Sequence of chain 1.A:
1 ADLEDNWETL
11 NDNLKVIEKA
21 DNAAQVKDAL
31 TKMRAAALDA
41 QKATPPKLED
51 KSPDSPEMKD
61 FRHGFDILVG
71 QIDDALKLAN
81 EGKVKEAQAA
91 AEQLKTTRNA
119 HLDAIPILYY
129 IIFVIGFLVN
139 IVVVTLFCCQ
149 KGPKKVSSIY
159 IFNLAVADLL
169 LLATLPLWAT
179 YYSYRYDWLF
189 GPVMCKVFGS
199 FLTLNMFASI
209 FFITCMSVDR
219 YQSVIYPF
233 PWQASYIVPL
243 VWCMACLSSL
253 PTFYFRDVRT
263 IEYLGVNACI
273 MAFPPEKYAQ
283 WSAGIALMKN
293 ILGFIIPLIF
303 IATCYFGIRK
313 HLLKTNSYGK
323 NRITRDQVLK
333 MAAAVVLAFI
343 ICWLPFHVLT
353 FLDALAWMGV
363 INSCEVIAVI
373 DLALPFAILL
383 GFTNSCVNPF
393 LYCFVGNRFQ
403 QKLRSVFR

Binding-site contacts:
Ligand atom C26 contacts residue ARG258 of chain 1.A at 3.6 Å.
Ligand atom C20 contacts residue TRP176 of chain 1.A at 3.6 Å (hydrophobic).
Ligand atom O contacts residue PHE348 of chain 1.A at 3.5 Å.
Ligand atom C14 contacts residue THR254 of chain 1.A at 3.5 Å.
Ligand atom C8 contacts residue PHE348 of chain 1.A at 3.5 Å (hydrophobic).
Ligand atom N contacts residue LEU200 of chain 1.A at 3.5 Å.
Ligand atom C7 contacts residue MET204 of chain 1.A at 3.5 Å (hydrophobic).
Ligand atom N2 contacts residue THR201 of chain 1.A at 3.6 Å.
Ligand atom C33 contacts residue TYR180 of chain 1.A at 3.7 Å (hydrophobic).
Ligand atom C23 contacts residue ILE380 of chain 1.A at 3.7 Å (hydrophobic).
Ligand atom N contacts residue ILE380 of chain 1.A at 3.7 Å.
Ligand atom N contacts residue PHE384 of chain 1.A at 3.3 Å.
Ligand atom C9 contacts residue LYS291 of chain 1.A at 3.5 Å.
Ligand atom C35 contacts residue TYR179 of chain 1.A at 3.4 Å (hydrophobic).
Ligand atom C19 contacts residue MET204 of chain 1.A at 3.7 Å (hydrophobic).
Ligand atom C28 contacts residue GLY197 of chain 1.A at 3.7 Å.
Ligand atom C1 contacts residue LEU200 of chain 1.A at 3.5 Å (hydrophobic).
Ligand atom C4 contacts residue TRP345 of chain 1.A at 3.6 Å (hydrophobic).
Ligand atom C28 contacts residue TRP176 of chain 1.A at 3.7 Å (hydrophobic).
Ligand atom C33 contacts residue TRP176 of chain 1.A at 3.3 Å (hydrophobic).
Ligand atom O1 contacts residue TYR179 of chain 1.A at 3.5 Å.
Ligand atom C34 contacts residue TRP176 of chain 1.A at 3.1 Å (hydrophobic).
Ligand atom C18 contacts residue THR201 of chain 1.A at 3.4 Å.
Ligand atom N5 contacts residue LYS291 of chain 1.A at 3.4 Å.
Ligand atom C1 contacts residue ILE380 of chain 1.A at 3.6 Å (hydrophobic).
Ligand atom C35 contacts residue TYR184 of chain 1.A at 3.6 Å (hydrophobic).
Ligand atom N2 contacts residue THR254 of chain 1.A at 3.3 Å.
Ligand atom C21 contacts residue TRP176 of chain 1.A at 3.6 Å (hydrophobic).
Ligand atom C6 contacts residue PHE348 of chain 1.A at 3.7 Å (hydrophobic).
Ligand atom C4 contacts residue PHE384 of chain 1.A at 3.6 Å (hydrophobic).
Ligand atom C27 contacts residue LEU200 of chain 1.A at 3.7 Å (hydrophobic).
Ligand atom N3 contacts residue ARG258 of chain 1.A at 3.0 Å (salt-bridge).
Ligand atom C20 contacts residue LEU200 of chain 1.A at 3.7 Å (hydrophobic).
Ligand atom C4 contacts residue ILE380 of chain 1.A at 3.6 Å (hydrophobic).
Ligand atom S contacts residue TRP176 of chain 1.A at 3.6 Å.
Ligand atom C32 contacts residue TYR127 of chain 1.A at 3.2 Å (hydrophobic).
Ligand atom C15 contacts residue MET290 of chain 1.A at 3.7 Å (hydrophobic).
Ligand atom C34 contacts residue TYR179 of chain 1.A at 3.7 Å (hydrophobic).
Ligand atom N4 contacts residue ARG258 of chain 1.A at 2.9 Å (salt-bridge).
Ligand atom C17 contacts residue PHE205 of chain 1.A at 3.6 Å (hydrophobic).

The protein below binds the small molecule below.
Small molecule (SMILES): CCc1nc2ccc(N(Cc3ccccc3)C(=O)c3cccs3)cc2c(=O)n1Cc1ccc(-c2ccccc2-c2nn[nH]n2)cc1